Sequence of chain 1.A:
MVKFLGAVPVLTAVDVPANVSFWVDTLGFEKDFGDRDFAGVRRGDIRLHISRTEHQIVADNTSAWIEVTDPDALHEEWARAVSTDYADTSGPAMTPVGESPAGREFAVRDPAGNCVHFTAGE

A small-molecule ligand and the protein it binds are described below.
Small molecule (SMILES): Cc1c(N)nc([C@H](CC(N)=O)NC[C@H](N)C(N)=O)nc1C(=O)N[C@H](C(=O)N[C@H](C)[C@@H](O)[C@H](C)C(=O)N[C@H](C(=O)NCCc1nc(-c2nc(C(=O)NCCC[SH](C)C)cs2)cs1)[C@@H](C)O)[C@@H](O[C@@H]1O[C@@H](CO)[C@@H](O)[C@H](O)[C@@H]1O[C@H]1O[C@H](CO)[C@@H](O)[C@H](OC(N)=O)[C@@H]1O)c1c[nH]cn1

Sequence of chain 1.B:
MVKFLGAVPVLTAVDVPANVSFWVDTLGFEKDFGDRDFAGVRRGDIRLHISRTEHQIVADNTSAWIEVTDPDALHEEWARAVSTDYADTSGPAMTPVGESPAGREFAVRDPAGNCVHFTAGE

Binding-site contacts:
Ligand atom C70 contacts residue ASP60 of chain 1.B at 3.6 Å.
Ligand atom ND contacts residue SER51 of chain 1.A at 3.6 Å.
Ligand atom NF contacts residue ALA59 of chain 1.B at 3.6 Å (h-bond).
Ligand atom C46 contacts residue PHE33 of chain 1.A at 3.4 Å (hydrophobic).
Ligand atom S53 contacts residue ASP32 of chain 1.A at 3.0 Å (salt-bridge).
Ligand atom NO contacts residue PHE33 of chain 1.A at 3.5 Å.
Ligand atom C4 contacts residue SER51 of chain 1.A at 3.5 Å.
Ligand atom O67 contacts residue TYR86 of chain 1.B at 3.6 Å.
Ligand atom O4 contacts residue SER51 of chain 1.A at 2.6 Å (h-bond).
Ligand atom C54 contacts residue ASP32 of chain 1.A at 3.2 Å.
Ligand atom O12 contacts residue TYR86 of chain 1.B at 2.9 Å (h-bond).
Ligand atom S46 contacts residue PHE33 of chain 1.A at 3.5 Å.
Ligand atom NF contacts residue CYS115 of chain 1.B at 3.3 Å (h-bond).
Ligand atom C55 contacts residue ARG47 of chain 1.A at 3.1 Å.
Ligand atom C8 contacts residue ASP60 of chain 1.B at 3.2 Å.
Ligand atom NE contacts residue ASP60 of chain 1.B at 3.5 Å (salt-bridge).
Ligand atom C54 contacts residue ARG47 of chain 1.A at 3.0 Å.
Ligand atom C8 contacts residue CYS115 of chain 1.B at 3.5 Å (hydrophobic).
Ligand atom NF contacts residue GLY113 of chain 1.B at 2.7 Å (h-bond).
Ligand atom C43 contacts residue PHE38 of chain 1.A at 3.6 Å (hydrophobic).
Ligand atom O70 contacts residue ASP60 of chain 1.B at 3.6 Å (salt-bridge).
Ligand atom C44 contacts residue ALA102 of chain 1.B at 3.5 Å (hydrophobic).
Ligand atom C5 contacts residue ASN61 of chain 1.B at 3.4 Å.
Ligand atom NQ contacts residue ASP60 of chain 1.B at 2.6 Å (salt-bridge).
Ligand atom C3 contacts residue ASN61 of chain 1.B at 3.3 Å.
Ligand atom O67 contacts residue ARG109 of chain 1.B at 2.7 Å (salt-bridge).
Ligand atom C45 contacts residue PHE33 of chain 1.A at 3.6 Å (hydrophobic).
Ligand atom CA contacts residue GLY113 of chain 1.B at 3.1 Å.
Ligand atom S53 contacts residue ARG47 of chain 1.A at 3.4 Å.
Ligand atom NF contacts residue THR62 of chain 1.B at 3.1 Å (h-bond).
Ligand atom CA contacts residue CYS115 of chain 1.B at 3.7 Å (hydrophobic).
Ligand atom C47 contacts residue PHE33 of chain 1.A at 3.6 Å (hydrophobic).
Ligand atom C67 contacts residue ARG109 of chain 1.B at 3.5 Å.
Ligand atom CD contacts residue PHE38 of chain 1.A at 3.4 Å (hydrophobic).
Ligand atom O40 contacts residue TRP65 of chain 1.B at 3.6 Å.
Ligand atom S43 contacts residue TRP65 of chain 1.B at 3.4 Å.
Ligand atom NF contacts residue ASP60 of chain 1.B at 3.2 Å (salt-bridge).
Ligand atom C52 contacts residue ASP32 of chain 1.A at 3.0 Å.
Ligand atom C9 contacts residue CYS115 of chain 1.B at 3.4 Å (hydrophobic).
Ligand atom ND contacts residue ARG52 of chain 1.A at 3.2 Å (salt-bridge).